Binding-site contacts:
Ligand atom O5 contacts residue ASN19 of chain 22.P at 2.9 Å (h-bond).
Ligand atom C7 contacts residue TYR17 of chain 22.P at 4.3 Å (hydrophobic).
Ligand atom C8 contacts residue ALA18 of chain 22.P at 4.0 Å (hydrophobic).
Ligand atom C1 contacts residue ASN19 of chain 22.P at 2.3 Å.
Ligand atom C3 contacts residue ASN19 of chain 22.P at 4.4 Å.
Ligand atom C2 contacts residue ASN19 of chain 22.P at 3.6 Å.
Ligand atom O7 contacts residue ALA18 of chain 22.P at 4.3 Å.
Ligand atom C5 contacts residue ASN19 of chain 22.P at 3.6 Å.
Ligand atom N2 contacts residue ASN19 of chain 22.P at 4.0 Å.
Ligand atom C8 contacts residue TYR17 of chain 22.P at 3.4 Å (hydrophobic).
Ligand atom C7 contacts residue ALA18 of chain 22.P at 4.4 Å (hydrophobic).

Sequence of chain 22.P:
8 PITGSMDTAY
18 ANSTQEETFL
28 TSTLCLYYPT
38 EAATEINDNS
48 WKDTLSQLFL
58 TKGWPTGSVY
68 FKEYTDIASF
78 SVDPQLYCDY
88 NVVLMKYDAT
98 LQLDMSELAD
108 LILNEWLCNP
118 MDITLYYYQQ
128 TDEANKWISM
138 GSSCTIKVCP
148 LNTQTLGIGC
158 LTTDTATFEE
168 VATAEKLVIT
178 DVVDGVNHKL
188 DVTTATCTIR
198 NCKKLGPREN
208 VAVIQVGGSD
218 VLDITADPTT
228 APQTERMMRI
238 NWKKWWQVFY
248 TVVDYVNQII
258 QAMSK

The protein below binds the small molecule below.
Small molecule (SMILES): CC(=O)N[C@H]1[C@H](O[C@H]2[C@H](O)[C@@H](NC(C)=O)CO[C@@H]2CO)O[C@H](CO)[C@@H](O)[C@@H]1O